Sequence of chain 2.A:
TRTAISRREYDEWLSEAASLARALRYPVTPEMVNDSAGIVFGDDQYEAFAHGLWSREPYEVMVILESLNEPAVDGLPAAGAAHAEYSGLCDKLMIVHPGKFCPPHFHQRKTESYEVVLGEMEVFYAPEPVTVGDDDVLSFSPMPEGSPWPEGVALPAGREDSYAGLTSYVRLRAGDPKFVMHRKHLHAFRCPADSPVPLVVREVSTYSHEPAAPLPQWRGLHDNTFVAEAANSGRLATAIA

Sequence of chain 1.B:
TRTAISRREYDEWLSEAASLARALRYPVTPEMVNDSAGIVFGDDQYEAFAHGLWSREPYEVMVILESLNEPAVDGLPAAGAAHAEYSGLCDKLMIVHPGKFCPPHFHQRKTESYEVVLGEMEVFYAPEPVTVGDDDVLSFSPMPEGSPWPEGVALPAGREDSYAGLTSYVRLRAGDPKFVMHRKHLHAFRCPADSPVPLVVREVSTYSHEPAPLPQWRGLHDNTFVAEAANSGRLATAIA

This protein binds this small molecule.
Small molecule (SMILES): OC[C@@H]1O[C@H](O)[C@@H](O)[C@@H](O)[C@H]1O

Binding-site contacts:
Ligand atom O5 contacts residue ALA26 of chain 2.A at 3.8 Å.
Ligand atom C6 contacts residue VAL36 of chain 2.A at 4.2 Å (hydrophobic).
Ligand atom C2 contacts residue PRO204 of chain 1.B at 4.3 Å (hydrophobic).
Ligand atom O5 contacts residue PRO204 of chain 1.B at 3.4 Å (h-bond).
Ligand atom O6 contacts residue VAL36 of chain 2.A at 3.8 Å.
Ligand atom C1 contacts residue ALA26 of chain 2.A at 4.5 Å (hydrophobic).
Ligand atom C1 contacts residue SER23 of chain 2.A at 4.3 Å.
Ligand atom O2 contacts residue TRP62 of chain 1.B at 3.7 Å.
Ligand atom O3 contacts residue PRO204 of chain 1.B at 3.8 Å.
Ligand atom C3 contacts residue ARG64 of chain 1.B at 4.0 Å.
Ligand atom C5 contacts residue VAL41 of chain 2.A at 4.1 Å (hydrophobic).
Ligand atom C6 contacts residue VAL41 of chain 2.A at 3.8 Å (hydrophobic).
Ligand atom C1 contacts residue PRO204 of chain 1.B at 2.9 Å (hydrophobic).
Ligand atom C6 contacts residue THR37 of chain 2.A at 4.2 Å.
Ligand atom C6 contacts residue ARG30 of chain 2.A at 3.8 Å.
Ligand atom O1 contacts residue TRP62 of chain 1.B at 3.8 Å.
Ligand atom C1 contacts residue ARG64 of chain 1.B at 4.4 Å.
Ligand atom O6 contacts residue PRO204 of chain 1.B at 3.5 Å.
Ligand atom O1 contacts residue ALA26 of chain 2.A at 3.9 Å.
Ligand atom C4 contacts residue VAL41 of chain 2.A at 4.0 Å (hydrophobic).
Ligand atom O6 contacts residue ARG30 of chain 2.A at 2.5 Å (salt-bridge).
Ligand atom O3 contacts residue ARG64 of chain 1.B at 3.1 Å (salt-bridge).
Ligand atom C6 contacts residue PRO38 of chain 2.A at 4.1 Å (hydrophobic).
Ligand atom C6 contacts residue PRO204 of chain 1.B at 4.0 Å (hydrophobic).
Ligand atom O5 contacts residue VAL41 of chain 2.A at 3.9 Å.
Ligand atom O4 contacts residue PRO38 of chain 2.A at 3.5 Å.
Ligand atom O1 contacts residue PRO204 of chain 1.B at 2.9 Å (h-bond).
Ligand atom C2 contacts residue VAL41 of chain 2.A at 4.4 Å (hydrophobic).
Ligand atom C5 contacts residue PRO204 of chain 1.B at 3.5 Å (hydrophobic).
Ligand atom C1 contacts residue TRP62 of chain 1.B at 4.3 Å (hydrophobic).
Ligand atom C2 contacts residue SER23 of chain 2.A at 3.8 Å.
Ligand atom O1 contacts residue SER23 of chain 2.A at 3.3 Å.
Ligand atom C2 contacts residue ARG64 of chain 1.B at 4.0 Å.
Ligand atom O1 contacts residue SER27 of chain 2.A at 4.2 Å.
Ligand atom O2 contacts residue SER23 of chain 2.A at 3.0 Å (h-bond).
Ligand atom O2 contacts residue ARG64 of chain 1.B at 3.1 Å (salt-bridge).
Ligand atom C4 contacts residue PRO38 of chain 2.A at 4.4 Å (hydrophobic).